Sequence of chain 1.B:
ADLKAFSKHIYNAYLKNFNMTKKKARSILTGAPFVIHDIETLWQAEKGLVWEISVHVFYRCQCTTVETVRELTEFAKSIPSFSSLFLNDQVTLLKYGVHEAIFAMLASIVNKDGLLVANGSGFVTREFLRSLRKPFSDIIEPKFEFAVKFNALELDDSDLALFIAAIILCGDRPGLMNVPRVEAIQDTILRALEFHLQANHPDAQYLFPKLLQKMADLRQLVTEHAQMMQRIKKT

Binding-site contacts:
Ligand atom F26 contacts residue LEU61 of chain 1.B at 3.4 Å.
Ligand atom C40 contacts residue HIS255 of chain 1.B at 3.3 Å.
Ligand atom N2 contacts residue THR94 of chain 1.B at 3.6 Å.
Ligand atom F26 contacts residue VAL87 of chain 1.B at 3.5 Å.
Ligand atom C7 contacts residue THR94 of chain 1.B at 3.3 Å.
Ligand atom O42 contacts residue ILE169 of chain 1.B at 3.2 Å.
Ligand atom O41 contacts residue HIS255 of chain 1.B at 2.8 Å (h-bond).
Ligand atom C19 contacts residue ARG90 of chain 1.B at 3.6 Å.
Ligand atom F25 contacts residue LEU61 of chain 1.B at 3.4 Å.
Ligand atom C12 contacts residue THR98 of chain 1.B at 3.7 Å.
Ligand atom C1 contacts residue ILE139 of chain 1.B at 3.4 Å (hydrophobic).
Ligand atom O41 contacts residue ILE169 of chain 1.B at 3.6 Å.
Ligand atom C7 contacts residue ILE139 of chain 1.B at 3.3 Å (hydrophobic).
Ligand atom C11 contacts residue THR98 of chain 1.B at 3.7 Å.
Ligand atom O41 contacts residue PHE88 of chain 1.B at 3.6 Å.
Ligand atom C14 contacts residue MET135 of chain 1.B at 3.3 Å (hydrophobic).
Ligand atom O42 contacts residue LYS173 of chain 1.B at 3.2 Å (salt-bridge).
Ligand atom S28 contacts residue LEU136 of chain 1.B at 3.6 Å.
Ligand atom C23 contacts residue CYS91 of chain 1.B at 3.5 Å (hydrophobic).
Ligand atom O13 contacts residue MET135 of chain 1.B at 3.3 Å.
Ligand atom C17 contacts residue VAL147 of chain 1.B at 3.4 Å (hydrophobic).
Ligand atom F27 contacts residue ARG90 of chain 1.B at 3.4 Å.
Ligand atom O38 contacts residue ILE170 of chain 1.B at 3.5 Å.
Ligand atom C35 contacts residue LEU145 of chain 1.B at 3.7 Å (hydrophobic).
Ligand atom C18 contacts residue VAL147 of chain 1.B at 3.6 Å (hydrophobic).
Ligand atom C4 contacts residue CYS91 of chain 1.B at 3.2 Å (hydrophobic).
Ligand atom C1 contacts residue THR94 of chain 1.B at 3.1 Å.
Ligand atom C6 contacts residue ILE139 of chain 1.B at 3.7 Å (hydrophobic).
Ligand atom C39 contacts residue CYS91 of chain 1.B at 3.7 Å (hydrophobic).
Ligand atom O41 contacts residue GLN92 of chain 1.B at 2.7 Å (h-bond).
Ligand atom O38 contacts residue CYS91 of chain 1.B at 3.5 Å.
Ligand atom C32 contacts residue CYS91 of chain 1.B at 3.5 Å (hydrophobic).
Ligand atom C15 contacts residue MET34 of chain 1.B at 3.6 Å (hydrophobic).
Ligand atom F27 contacts residue LEU61 of chain 1.B at 3.7 Å.
Ligand atom C6 contacts residue THR94 of chain 1.B at 3.2 Å.
Ligand atom C40 contacts residue ILE169 of chain 1.B at 3.5 Å (hydrophobic).
Ligand atom C30 contacts residue CYS91 of chain 1.B at 3.5 Å (hydrophobic).
Ligand atom C8 contacts residue ILE139 of chain 1.B at 3.7 Å (hydrophobic).
Ligand atom O42 contacts residue HIS255 of chain 1.B at 3.1 Å (h-bond).
Ligand atom C40 contacts residue GLN92 of chain 1.B at 3.7 Å.

A small-molecule ligand and the protein it binds are described below.
Small molecule (SMILES): O=C(O)COc1ccc(Sc2cc(C#CCN3CCOCC3)nc(C#Cc3ccc(C(F)(F)F)cc3)c2)c2c1CCC2